The protein below binds the small molecule below.
Small molecule (SMILES): CC(=O)N[C@H]1[C@H](O[C@H]2[C@H](O)[C@@H](NC(C)=O)CO[C@@H]2CO)O[C@H](CO)[C@@H](O[C@@H]2O[C@H](CO)[C@@H](O)[C@H](O[C@H]3O[C@H](CO)[C@@H](O)[C@H](O)[C@@H]3O)[C@@H]2O)[C@@H]1O

Sequence of chain 1.B:
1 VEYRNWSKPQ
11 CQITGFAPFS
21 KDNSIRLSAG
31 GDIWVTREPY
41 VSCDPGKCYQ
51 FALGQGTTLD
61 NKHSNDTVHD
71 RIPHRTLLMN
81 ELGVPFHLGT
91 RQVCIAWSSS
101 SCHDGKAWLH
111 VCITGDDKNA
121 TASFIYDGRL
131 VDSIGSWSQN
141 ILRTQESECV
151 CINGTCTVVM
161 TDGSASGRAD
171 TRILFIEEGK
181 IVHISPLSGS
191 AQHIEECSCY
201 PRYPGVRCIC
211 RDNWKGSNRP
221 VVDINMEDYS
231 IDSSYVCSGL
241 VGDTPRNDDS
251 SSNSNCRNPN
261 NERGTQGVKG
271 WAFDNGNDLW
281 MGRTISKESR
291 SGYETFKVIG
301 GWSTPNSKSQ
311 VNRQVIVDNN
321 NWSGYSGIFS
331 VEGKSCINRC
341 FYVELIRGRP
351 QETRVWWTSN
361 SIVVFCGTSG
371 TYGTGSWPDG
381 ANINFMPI

Binding-site contacts:
Ligand atom C8 contacts residue ASN312 of chain 1.A at 3.6 Å.
Ligand atom C6 contacts residue TYR372 of chain 1.A at 3.5 Å (hydrophobic).
Ligand atom O5 contacts residue GLY373 of chain 1.A at 3.4 Å.
Ligand atom O2 contacts residue ASN312 of chain 1.A at 3.9 Å.
Ligand atom C6 contacts residue GLN310 of chain 1.A at 3.5 Å.
Ligand atom O3 contacts residue GLN310 of chain 1.A at 3.2 Å (h-bond).
Ligand atom O3 contacts residue ASN312 of chain 1.A at 2.9 Å (h-bond).
Ligand atom C2 contacts residue ARG313 of chain 1.A at 3.8 Å.
Ligand atom O4 contacts residue ARG313 of chain 1.A at 3.4 Å (salt-bridge).
Ligand atom O4 contacts residue ASN312 of chain 1.A at 3.6 Å (h-bond).
Ligand atom C6 contacts residue GLY373 of chain 1.A at 3.5 Å.
Ligand atom O5 contacts residue THR374 of chain 1.A at 3.5 Å.
Ligand atom O6 contacts residue GLY373 of chain 1.A at 2.8 Å (h-bond).
Ligand atom C1 contacts residue ASN119 of chain 1.B at 1.5 Å.
Ligand atom C7 contacts residue ASN119 of chain 1.B at 3.3 Å.
Ligand atom O4 contacts residue ARG313 of chain 1.A at 3.3 Å (salt-bridge).
Ligand atom C3 contacts residue GLN310 of chain 1.A at 3.5 Å.
Ligand atom O5 contacts residue VAL311 of chain 1.A at 3.7 Å.
Ligand atom O6 contacts residue TYR372 of chain 1.A at 3.5 Å.
Ligand atom C2 contacts residue ASN119 of chain 1.B at 2.3 Å.
Ligand atom O3 contacts residue GLN310 of chain 1.A at 3.6 Å.
Ligand atom C3 contacts residue ASN312 of chain 1.A at 3.6 Å.
Ligand atom O6 contacts residue THR374 of chain 1.A at 3.7 Å.
Ligand atom O5 contacts residue ASN312 of chain 1.A at 3.9 Å.
Ligand atom C4 contacts residue GLN310 of chain 1.A at 3.3 Å.
Ligand atom O5 contacts residue TYR372 of chain 1.A at 3.9 Å.
Ligand atom C2 contacts residue GLN310 of chain 1.A at 3.6 Å.
Ligand atom O2 contacts residue GLN310 of chain 1.A at 2.7 Å (h-bond).
Ligand atom C5 contacts residue ASN119 of chain 1.B at 3.7 Å.
Ligand atom C5 contacts residue GLN310 of chain 1.A at 3.9 Å.
Ligand atom O3 contacts residue VAL311 of chain 1.A at 3.9 Å.
Ligand atom O7 contacts residue ASN119 of chain 1.B at 3.1 Å (h-bond).
Ligand atom O6 contacts residue VAL311 of chain 1.A at 3.8 Å.
Ligand atom O4 contacts residue GLN310 of chain 1.A at 3.8 Å.
Ligand atom N2 contacts residue ASN119 of chain 1.B at 2.9 Å (h-bond).
Ligand atom O2 contacts residue VAL311 of chain 1.A at 3.5 Å.
Ligand atom C3 contacts residue ASN119 of chain 1.B at 3.7 Å.
Ligand atom O5 contacts residue ASN119 of chain 1.B at 2.4 Å (h-bond).
Ligand atom C6 contacts residue VAL311 of chain 1.A at 3.8 Å (hydrophobic).
Ligand atom O2 contacts residue ARG313 of chain 1.A at 3.3 Å.

Sequence of chain 1.A:
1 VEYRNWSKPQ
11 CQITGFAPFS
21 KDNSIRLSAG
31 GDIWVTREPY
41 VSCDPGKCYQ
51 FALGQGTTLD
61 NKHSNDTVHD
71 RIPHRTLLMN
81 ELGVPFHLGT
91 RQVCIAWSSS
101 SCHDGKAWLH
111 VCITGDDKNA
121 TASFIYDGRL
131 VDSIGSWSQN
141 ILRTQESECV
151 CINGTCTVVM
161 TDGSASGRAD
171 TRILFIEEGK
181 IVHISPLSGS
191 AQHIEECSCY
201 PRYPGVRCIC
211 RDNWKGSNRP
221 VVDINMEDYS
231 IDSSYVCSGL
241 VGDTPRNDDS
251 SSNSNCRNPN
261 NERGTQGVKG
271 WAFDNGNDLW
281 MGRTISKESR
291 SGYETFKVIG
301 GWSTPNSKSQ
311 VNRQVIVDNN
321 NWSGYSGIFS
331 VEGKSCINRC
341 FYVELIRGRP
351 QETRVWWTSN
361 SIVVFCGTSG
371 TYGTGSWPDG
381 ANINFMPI